Sequence of chain 1.C:
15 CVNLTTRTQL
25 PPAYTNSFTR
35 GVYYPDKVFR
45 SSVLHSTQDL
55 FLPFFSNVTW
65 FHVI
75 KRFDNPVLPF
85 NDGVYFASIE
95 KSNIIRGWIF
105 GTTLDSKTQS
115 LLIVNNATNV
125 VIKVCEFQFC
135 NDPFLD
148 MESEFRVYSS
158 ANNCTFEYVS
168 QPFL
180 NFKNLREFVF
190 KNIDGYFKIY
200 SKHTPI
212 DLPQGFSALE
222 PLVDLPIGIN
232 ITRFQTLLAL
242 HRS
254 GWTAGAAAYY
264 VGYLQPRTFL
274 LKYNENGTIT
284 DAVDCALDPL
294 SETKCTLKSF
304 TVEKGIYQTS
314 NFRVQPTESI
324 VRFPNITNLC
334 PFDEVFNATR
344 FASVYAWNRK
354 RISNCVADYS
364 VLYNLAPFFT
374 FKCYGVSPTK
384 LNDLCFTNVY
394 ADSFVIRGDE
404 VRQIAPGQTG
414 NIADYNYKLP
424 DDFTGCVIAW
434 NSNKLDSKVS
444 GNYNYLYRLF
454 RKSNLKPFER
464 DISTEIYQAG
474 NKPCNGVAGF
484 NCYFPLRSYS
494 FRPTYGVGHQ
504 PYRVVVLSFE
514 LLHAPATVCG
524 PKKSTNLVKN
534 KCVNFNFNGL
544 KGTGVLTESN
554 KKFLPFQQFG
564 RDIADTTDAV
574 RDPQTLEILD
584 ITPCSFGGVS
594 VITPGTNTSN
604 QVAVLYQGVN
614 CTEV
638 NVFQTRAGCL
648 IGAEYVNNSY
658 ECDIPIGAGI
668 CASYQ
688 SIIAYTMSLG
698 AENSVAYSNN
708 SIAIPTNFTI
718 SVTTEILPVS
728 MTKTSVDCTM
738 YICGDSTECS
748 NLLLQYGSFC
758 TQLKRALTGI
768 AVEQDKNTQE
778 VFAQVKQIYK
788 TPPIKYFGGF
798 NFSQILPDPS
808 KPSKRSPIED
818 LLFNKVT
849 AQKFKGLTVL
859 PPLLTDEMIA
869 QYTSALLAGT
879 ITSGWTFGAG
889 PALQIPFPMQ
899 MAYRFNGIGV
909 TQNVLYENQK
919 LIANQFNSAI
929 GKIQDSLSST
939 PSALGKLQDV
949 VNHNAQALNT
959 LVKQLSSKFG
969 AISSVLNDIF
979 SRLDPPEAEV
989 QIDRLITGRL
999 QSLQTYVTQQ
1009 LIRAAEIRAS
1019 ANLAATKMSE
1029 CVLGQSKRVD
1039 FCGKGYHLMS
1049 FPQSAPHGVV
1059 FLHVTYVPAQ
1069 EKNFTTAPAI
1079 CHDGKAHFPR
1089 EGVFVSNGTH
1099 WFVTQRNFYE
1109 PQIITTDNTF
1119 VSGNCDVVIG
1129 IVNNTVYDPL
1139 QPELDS

This small molecule binds to this protein.
Small molecule (SMILES): CC(=O)N[C@H]1[C@H](O[C@H]2[C@H](O)[C@@H](NC(C)=O)CO[C@@H]2CO)O[C@H](CO)[C@@H](O)[C@@H]1O

Binding-site contacts:
Ligand atom C7 contacts residue ASN798 of chain 1.C at 3.5 Å.
Ligand atom C2 contacts residue ASN798 of chain 1.C at 2.5 Å.
Ligand atom C5 contacts residue SER800 of chain 1.C at 3.3 Å.
Ligand atom C6 contacts residue GLN801 of chain 1.C at 3.4 Å.
Ligand atom O6 contacts residue ASN798 of chain 1.C at 4.4 Å.
Ligand atom O6 contacts residue SER800 of chain 1.C at 3.8 Å.
Ligand atom N2 contacts residue ASN798 of chain 1.C at 2.9 Å (h-bond).
Ligand atom O5 contacts residue ASN798 of chain 1.C at 2.3 Å (h-bond).
Ligand atom O7 contacts residue ASN798 of chain 1.C at 3.8 Å.
Ligand atom O6 contacts residue GLN801 of chain 1.C at 3.3 Å (h-bond).
Ligand atom C5 contacts residue ASN798 of chain 1.C at 3.6 Å.
Ligand atom C8 contacts residue GLN801 of chain 1.C at 4.1 Å.
Ligand atom C1 contacts residue SER800 of chain 1.C at 3.7 Å.
Ligand atom C5 contacts residue GLN801 of chain 1.C at 4.4 Å.
Ligand atom O5 contacts residue SER800 of chain 1.C at 3.3 Å (h-bond).
Ligand atom C6 contacts residue SER800 of chain 1.C at 3.6 Å.
Ligand atom C4 contacts residue ASN798 of chain 1.C at 4.2 Å.
Ligand atom C3 contacts residue ASN798 of chain 1.C at 3.8 Å.
Ligand atom C1 contacts residue ASN798 of chain 1.C at 1.4 Å.